Sequence of chain 1.A:
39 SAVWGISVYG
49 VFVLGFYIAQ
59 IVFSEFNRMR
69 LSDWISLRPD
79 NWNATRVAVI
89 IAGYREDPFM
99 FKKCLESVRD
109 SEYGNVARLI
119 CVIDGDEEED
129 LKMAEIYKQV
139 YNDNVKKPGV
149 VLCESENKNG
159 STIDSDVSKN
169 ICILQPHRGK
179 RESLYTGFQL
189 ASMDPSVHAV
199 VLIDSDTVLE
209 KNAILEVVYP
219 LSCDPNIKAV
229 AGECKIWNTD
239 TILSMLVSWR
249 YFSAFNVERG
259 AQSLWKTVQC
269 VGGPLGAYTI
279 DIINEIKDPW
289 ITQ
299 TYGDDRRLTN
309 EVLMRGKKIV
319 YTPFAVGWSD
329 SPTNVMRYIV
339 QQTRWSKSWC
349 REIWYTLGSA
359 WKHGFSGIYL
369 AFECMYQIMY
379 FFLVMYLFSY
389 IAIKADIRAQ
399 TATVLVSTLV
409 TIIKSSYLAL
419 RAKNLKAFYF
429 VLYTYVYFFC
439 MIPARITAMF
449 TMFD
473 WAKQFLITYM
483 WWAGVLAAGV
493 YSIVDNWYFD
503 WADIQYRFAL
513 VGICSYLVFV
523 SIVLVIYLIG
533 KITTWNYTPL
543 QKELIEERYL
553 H

Binding-site contacts:
Ligand atom O3 contacts residue ASP202 of chain 1.A at 3.7 Å.
Ligand atom C8 contacts residue PHE253 of chain 1.A at 3.7 Å (hydrophobic).
Ligand atom C3 contacts residue ASP303 of chain 1.A at 3.9 Å.
Ligand atom C1 contacts residue TRP343 of chain 1.A at 3.8 Å (hydrophobic).
Ligand atom O5 contacts residue CYS268 of chain 1.A at 4.0 Å.
Ligand atom O6 contacts residue ARG304 of chain 1.A at 3.5 Å (salt-bridge).
Ligand atom O3 contacts residue ASP303 of chain 1.A at 3.2 Å (salt-bridge).
Ligand atom O4 contacts residue UDP1 of chain 1.E at 2.3 Å (h-bond).
Ligand atom C6 contacts residue ARG304 of chain 1.A at 3.8 Å.
Ligand atom C2 contacts residue CYS268 of chain 1.A at 3.7 Å (hydrophobic).
Ligand atom C2 contacts residue TRP343 of chain 1.A at 4.0 Å (hydrophobic).
Ligand atom C4 contacts residue UDP1 of chain 1.E at 3.3 Å.
Ligand atom O4 contacts residue TYR300 of chain 1.A at 3.6 Å.
Ligand atom O7 contacts residue GLY270 of chain 1.A at 3.3 Å.
Ligand atom O6 contacts residue SER346 of chain 1.A at 3.5 Å (h-bond).
Ligand atom O1 contacts residue ARG257 of chain 1.A at 3.6 Å.
Ligand atom C3 contacts residue UDP1 of chain 1.E at 3.3 Å.
Ligand atom C2 contacts residue ASP303 of chain 1.A at 3.9 Å.
Ligand atom N2 contacts residue TRP343 of chain 1.A at 3.4 Å.
Ligand atom C1 contacts residue ASP303 of chain 1.A at 3.5 Å.
Ligand atom O6A contacts residue TYR300 of chain 1.A at 3.9 Å.
Ligand atom O6B contacts residue LYS178 of chain 1.A at 3.6 Å (salt-bridge).
Ligand atom C4 contacts residue ASP303 of chain 1.A at 3.6 Å.
Ligand atom C3 contacts residue TRP343 of chain 1.A at 4.0 Å (hydrophobic).
Ligand atom O7 contacts residue GLY271 of chain 1.A at 3.9 Å.
Ligand atom O2 contacts residue TRP343 of chain 1.A at 3.6 Å.
Ligand atom C8 contacts residue TYR249 of chain 1.A at 3.7 Å (hydrophobic).
Ligand atom O7 contacts residue CYS268 of chain 1.A at 4.0 Å.
Ligand atom O6A contacts residue ASP302 of chain 1.A at 4.0 Å.
Ligand atom C6 contacts residue SER346 of chain 1.A at 3.1 Å.
Ligand atom O6B contacts residue ASP303 of chain 1.A at 3.7 Å.
Ligand atom O3 contacts residue UDP1 of chain 1.E at 2.7 Å (h-bond).
Ligand atom O5 contacts residue ASP303 of chain 1.A at 3.1 Å (salt-bridge).
Ligand atom C1 contacts residue TRP343 of chain 1.A at 3.8 Å (hydrophobic).
Ligand atom O7 contacts residue ARG257 of chain 1.A at 3.0 Å (salt-bridge).
Ligand atom C7 contacts residue ARG257 of chain 1.A at 3.7 Å.
Ligand atom O6B contacts residue ASP302 of chain 1.A at 2.8 Å (salt-bridge).
Ligand atom C3 contacts residue TRP343 of chain 1.A at 3.9 Å (hydrophobic).
Ligand atom C6 contacts residue ASP302 of chain 1.A at 3.9 Å.
Ligand atom O4 contacts residue ASP303 of chain 1.A at 3.9 Å.

This protein binds this small molecule.
Small molecule (SMILES): CC(=O)N[C@@H]1[C@@H](O[C@@H]2O[C@H](C(=O)O)[C@@H](O)[C@H](O)[C@H]2O)[C@H](O)[C@@H](CO)O[C@H]1O